Binding-site contacts:
Ligand atom CB contacts residue VAL234 of chain 1.A at 3.3 Å (hydrophobic).
Ligand atom CE1 contacts residue GLU128 of chain 1.A at 2.9 Å.
Ligand atom O contacts residue VAL236 of chain 1.A at 3.2 Å (h-bond).
Ligand atom OE2 contacts residue LYS132 of chain 1.A at 3.5 Å.
Ligand atom CA contacts residue VAL236 of chain 1.A at 3.8 Å (hydrophobic).
Ligand atom N contacts residue ASP235 of chain 1.A at 3.5 Å (salt-bridge).
Ligand atom CB contacts residue ASP235 of chain 1.A at 3.8 Å.
Ligand atom OE1 contacts residue LYS132 of chain 1.A at 3.4 Å.
Ligand atom O contacts residue LYS152 of chain 1.A at 3.8 Å.
Ligand atom OD1 contacts residue VAL236 of chain 1.A at 3.3 Å (h-bond).
Ligand atom CA contacts residue VAL234 of chain 1.A at 3.9 Å (hydrophobic).
Ligand atom OD1 contacts residue LYS237 of chain 1.A at 3.0 Å (salt-bridge).
Ligand atom NE2 contacts residue GLU128 of chain 1.A at 3.0 Å (salt-bridge).
Ligand atom CD contacts residue LYS132 of chain 1.A at 3.6 Å.
Ligand atom OE2 contacts residue LEU178 of chain 1.A at 3.7 Å.
Ligand atom OE1 contacts residue SER154 of chain 1.A at 3.1 Å (h-bond).
Ligand atom NE contacts residue VAL104 of chain 1.A at 3.8 Å.
Ligand atom OE2 contacts residue SER154 of chain 1.A at 2.6 Å (h-bond).
Ligand atom CB contacts residue LYS152 of chain 1.A at 3.8 Å.
Ligand atom OE1 contacts residue TYR130 of chain 1.A at 3.4 Å.
Ligand atom NH2 contacts residue THR81 of chain 1.A at 3.5 Å.
Ligand atom CG contacts residue LYS237 of chain 1.A at 3.8 Å.
Ligand atom CA contacts residue ASP235 of chain 1.A at 3.5 Å.
Ligand atom CG contacts residue TYR130 of chain 1.A at 3.7 Å (hydrophobic).
Ligand atom CD1 contacts residue TYR130 of chain 1.A at 3.9 Å (hydrophobic).
Ligand atom OD1 contacts residue ASP235 of chain 1.A at 3.0 Å.
Ligand atom CB contacts residue TRP230 of chain 1.A at 3.8 Å (hydrophobic).
Ligand atom CA contacts residue ASP235 of chain 1.A at 3.4 Å.
Ligand atom CD2 contacts residue TRP230 of chain 1.A at 3.7 Å (hydrophobic).
Ligand atom CG contacts residue TRP230 of chain 1.A at 3.9 Å (hydrophobic).
Ligand atom CB contacts residue TYR130 of chain 1.A at 3.9 Å (hydrophobic).
Ligand atom CG contacts residue ASP235 of chain 1.A at 3.9 Å.
Ligand atom N contacts residue ASP235 of chain 1.A at 2.9 Å (salt-bridge).
Ligand atom CB contacts residue ASP235 of chain 1.A at 3.2 Å.
Ligand atom CD contacts residue TYR130 of chain 1.A at 3.8 Å (hydrophobic).
Ligand atom CD contacts residue SER154 of chain 1.A at 3.1 Å.
Ligand atom SG contacts residue VAL234 of chain 1.A at 3.9 Å.
Ligand atom C contacts residue ASP235 of chain 1.A at 3.4 Å.
Ligand atom O contacts residue ASP235 of chain 1.A at 3.6 Å.
Ligand atom O contacts residue VAL236 of chain 1.A at 3.8 Å.

Sequence of chain 1.A:
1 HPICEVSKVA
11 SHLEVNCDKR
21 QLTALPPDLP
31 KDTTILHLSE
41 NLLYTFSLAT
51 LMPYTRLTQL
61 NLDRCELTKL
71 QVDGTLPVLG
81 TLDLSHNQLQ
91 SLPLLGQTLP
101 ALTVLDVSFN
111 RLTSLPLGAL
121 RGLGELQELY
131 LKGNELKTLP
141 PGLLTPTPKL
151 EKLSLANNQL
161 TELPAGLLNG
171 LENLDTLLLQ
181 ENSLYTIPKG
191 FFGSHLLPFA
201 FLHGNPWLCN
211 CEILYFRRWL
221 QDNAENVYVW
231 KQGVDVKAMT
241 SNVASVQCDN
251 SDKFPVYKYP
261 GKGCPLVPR

A small-molecule ligand and the protein it binds are described below.
Small molecule (SMILES): CSCC[C@@H]1NC(=O)[C@H](CCCN=C(N)N)NC(=O)[C@H](CCC(=O)O)NC(=O)[C@H]([C@@H](C)O)NC(=O)[C@@H](N)CSSC[C@@H](C=O)NC(=O)[C@H](CC(C)C)NC(=O)[C@H](CC(N)=O)NC(=O)[C@H](Cc2cnc[nH]2)NC(=O)[C@H](CC(C)C)NC(=O)[C@H](C)NC1=O